Sequence of chain 1.D:
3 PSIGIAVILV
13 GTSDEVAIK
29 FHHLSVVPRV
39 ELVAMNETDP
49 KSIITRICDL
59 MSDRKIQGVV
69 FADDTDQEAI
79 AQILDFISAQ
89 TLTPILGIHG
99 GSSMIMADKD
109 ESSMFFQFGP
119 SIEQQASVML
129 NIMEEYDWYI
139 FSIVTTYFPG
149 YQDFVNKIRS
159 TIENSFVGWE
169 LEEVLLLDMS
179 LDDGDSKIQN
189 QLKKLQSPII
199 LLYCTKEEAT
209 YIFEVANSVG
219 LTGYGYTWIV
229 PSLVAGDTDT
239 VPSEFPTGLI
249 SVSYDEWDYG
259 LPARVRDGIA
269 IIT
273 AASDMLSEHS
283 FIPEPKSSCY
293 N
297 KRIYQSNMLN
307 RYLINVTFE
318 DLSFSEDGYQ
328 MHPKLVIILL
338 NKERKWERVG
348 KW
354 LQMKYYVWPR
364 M

Binding-site contacts:
Ligand atom N2 contacts residue ASN311 of chain 1.D at 3.0 Å (h-bond).
Ligand atom C1 contacts residue ASN311 of chain 1.D at 1.4 Å.
Ligand atom O5 contacts residue ASN311 of chain 1.D at 2.4 Å (h-bond).
Ligand atom C4 contacts residue ASN311 of chain 1.D at 4.3 Å.
Ligand atom C2 contacts residue ASN311 of chain 1.D at 2.7 Å.
Ligand atom C3 contacts residue ASN311 of chain 1.D at 4.0 Å.
Ligand atom C8 contacts residue ASN311 of chain 1.D at 3.9 Å.
Ligand atom C7 contacts residue ASN311 of chain 1.D at 3.8 Å.
Ligand atom C5 contacts residue ASN311 of chain 1.D at 3.5 Å.

A small-molecule ligand and the protein it binds are described below.
Small molecule (SMILES): CC(=O)N[C@@H]1[C@@H](O)[C@H](O)[C@@H](CO)O[C@H]1O